Sequence of chain 1.B:
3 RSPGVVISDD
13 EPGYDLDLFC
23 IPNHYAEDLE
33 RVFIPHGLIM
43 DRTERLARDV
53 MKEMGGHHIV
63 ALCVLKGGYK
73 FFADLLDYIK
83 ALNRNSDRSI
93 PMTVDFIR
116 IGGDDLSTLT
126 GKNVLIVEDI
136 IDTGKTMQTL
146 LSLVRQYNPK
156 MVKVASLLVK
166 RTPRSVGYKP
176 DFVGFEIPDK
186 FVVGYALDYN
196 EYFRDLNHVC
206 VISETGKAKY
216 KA

Binding-site contacts:
Ligand atom OAD contacts residue THR141 of chain 1.B at 2.5 Å (h-bond).
Ligand atom C6 contacts residue PHE186 of chain 1.B at 3.6 Å (hydrophobic).
Ligand atom C2 contacts residue PHE186 of chain 1.B at 3.4 Å (hydrophobic).
Ligand atom OAE contacts residue ASP137 of chain 1.B at 3.2 Å.
Ligand atom C6 contacts residue ILE135 of chain 1.B at 3.8 Å (hydrophobic).
Ligand atom CAL contacts residue THR141 of chain 1.B at 3.2 Å.
Ligand atom C6 contacts residue VAL187 of chain 1.B at 3.8 Å (hydrophobic).
Ligand atom N7 contacts residue ASP137 of chain 1.B at 3.2 Å (salt-bridge).
Ligand atom N2 contacts residue PHE186 of chain 1.B at 3.7 Å.
Ligand atom PAX contacts residue ASP137 of chain 1.B at 3.8 Å.
Ligand atom O6 contacts residue VAL187 of chain 1.B at 3.0 Å (h-bond).
Ligand atom OAF contacts residue THR138 of chain 1.B at 3.3 Å (h-bond).
Ligand atom N2 contacts residue ASP193 of chain 1.B at 2.8 Å (salt-bridge).
Ligand atom C2 contacts residue VAL187 of chain 1.B at 3.6 Å (hydrophobic).
Ligand atom O6 contacts residue LYS165 of chain 1.B at 2.7 Å (salt-bridge).
Ligand atom O6 contacts residue ILE135 of chain 1.B at 3.8 Å.
Ligand atom OAE contacts residue THR138 of chain 1.B at 2.6 Å (h-bond).
Ligand atom N2 contacts residue VAL187 of chain 1.B at 3.5 Å (h-bond).
Ligand atom OAF contacts residue GLY139 of chain 1.B at 2.6 Å (h-bond).
Ligand atom C5 contacts residue LYS165 of chain 1.B at 3.7 Å.
Ligand atom C5 contacts residue PHE186 of chain 1.B at 3.6 Å (hydrophobic).
Ligand atom N7 contacts residue LYS165 of chain 1.B at 3.2 Å (salt-bridge).
Ligand atom C8 contacts residue ASP137 of chain 1.B at 3.0 Å.
Ligand atom O6 contacts residue PHE186 of chain 1.B at 3.4 Å.
Ligand atom N3 contacts residue PHE186 of chain 1.B at 3.7 Å.
Ligand atom OAE contacts residue GLY139 of chain 1.B at 3.6 Å (h-bond).
Ligand atom OAF contacts residue LYS140 of chain 1.B at 3.7 Å.
Ligand atom OAF contacts residue ASP137 of chain 1.B at 3.0 Å (salt-bridge).
Ligand atom O6 contacts residue LYS185 of chain 1.B at 3.5 Å (salt-bridge).
Ligand atom N1 contacts residue PHE186 of chain 1.B at 3.5 Å.
Ligand atom C6 contacts residue LYS165 of chain 1.B at 3.6 Å.
Ligand atom PAX contacts residue THR138 of chain 1.B at 3.4 Å.
Ligand atom OAD contacts residue LYS140 of chain 1.B at 3.6 Å.
Ligand atom C4 contacts residue PHE186 of chain 1.B at 3.7 Å (hydrophobic).
Ligand atom CAN contacts residue ASP137 of chain 1.B at 3.8 Å.
Ligand atom PAX contacts residue GLY139 of chain 1.B at 3.6 Å.
Ligand atom OAD contacts residue THR138 of chain 1.B at 3.5 Å (h-bond).
Ligand atom N2 contacts residue LEU192 of chain 1.B at 3.8 Å.
Ligand atom PAX contacts residue THR141 of chain 1.B at 3.8 Å.
Ligand atom N1 contacts residue VAL187 of chain 1.B at 2.9 Å (h-bond).

A small-molecule ligand and the protein it binds are described below.
Small molecule (SMILES): NCCCN(CCn1cnc2c(=O)[nH]c(N)nc21)CCP(=O)(O)O